Sequence of chain 1.C:
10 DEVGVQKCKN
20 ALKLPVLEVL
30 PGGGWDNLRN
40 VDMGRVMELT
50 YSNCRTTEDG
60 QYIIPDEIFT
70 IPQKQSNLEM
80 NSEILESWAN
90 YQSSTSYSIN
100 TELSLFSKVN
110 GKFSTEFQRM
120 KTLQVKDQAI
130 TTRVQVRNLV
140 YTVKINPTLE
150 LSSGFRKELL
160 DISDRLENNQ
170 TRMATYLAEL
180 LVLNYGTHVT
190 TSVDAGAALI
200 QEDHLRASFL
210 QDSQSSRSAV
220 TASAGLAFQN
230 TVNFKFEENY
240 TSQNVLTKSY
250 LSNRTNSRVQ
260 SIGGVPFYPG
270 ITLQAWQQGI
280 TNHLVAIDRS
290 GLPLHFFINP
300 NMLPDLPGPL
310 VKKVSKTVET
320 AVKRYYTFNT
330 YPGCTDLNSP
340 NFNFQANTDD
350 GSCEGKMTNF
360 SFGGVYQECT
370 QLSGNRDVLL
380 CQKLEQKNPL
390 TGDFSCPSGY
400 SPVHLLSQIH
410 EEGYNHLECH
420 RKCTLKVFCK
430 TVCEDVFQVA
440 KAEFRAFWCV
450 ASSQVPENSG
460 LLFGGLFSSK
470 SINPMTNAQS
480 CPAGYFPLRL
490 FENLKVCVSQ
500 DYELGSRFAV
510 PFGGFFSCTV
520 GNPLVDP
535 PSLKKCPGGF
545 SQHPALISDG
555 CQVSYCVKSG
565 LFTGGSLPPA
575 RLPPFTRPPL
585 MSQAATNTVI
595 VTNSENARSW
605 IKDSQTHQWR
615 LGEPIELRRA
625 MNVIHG

Sequence of chain 1.D:
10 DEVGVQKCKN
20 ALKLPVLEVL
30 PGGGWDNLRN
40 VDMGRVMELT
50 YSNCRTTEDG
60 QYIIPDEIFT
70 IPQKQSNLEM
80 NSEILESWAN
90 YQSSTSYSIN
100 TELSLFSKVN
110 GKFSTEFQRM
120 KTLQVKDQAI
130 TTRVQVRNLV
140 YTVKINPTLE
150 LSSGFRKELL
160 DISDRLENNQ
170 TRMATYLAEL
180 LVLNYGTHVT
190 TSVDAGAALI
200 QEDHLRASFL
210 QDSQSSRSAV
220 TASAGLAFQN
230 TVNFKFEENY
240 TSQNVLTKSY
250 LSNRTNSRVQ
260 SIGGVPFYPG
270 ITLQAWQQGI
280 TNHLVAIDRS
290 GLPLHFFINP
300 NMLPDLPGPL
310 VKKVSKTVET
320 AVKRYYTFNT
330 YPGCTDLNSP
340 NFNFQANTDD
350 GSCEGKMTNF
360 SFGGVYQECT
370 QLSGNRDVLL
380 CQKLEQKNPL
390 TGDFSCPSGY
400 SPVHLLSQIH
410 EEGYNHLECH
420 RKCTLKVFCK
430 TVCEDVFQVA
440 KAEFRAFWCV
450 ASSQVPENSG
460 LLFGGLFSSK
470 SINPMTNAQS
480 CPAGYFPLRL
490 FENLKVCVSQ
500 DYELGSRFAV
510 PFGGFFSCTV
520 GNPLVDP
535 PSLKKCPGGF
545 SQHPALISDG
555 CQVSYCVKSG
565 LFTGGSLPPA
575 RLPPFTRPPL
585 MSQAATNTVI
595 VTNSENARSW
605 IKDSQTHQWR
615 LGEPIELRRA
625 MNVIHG

A small-molecule ligand and the protein it binds are described below.
Small molecule (SMILES): CC(=O)N[C@@H]1[C@@H](O)[C@H](O)[C@@H](CO)O[C@H]1O

Binding-site contacts:
Ligand atom N2 contacts residue ASN168 of chain 1.D at 2.9 Å (h-bond).
Ligand atom O7 contacts residue LEU416 of chain 1.C at 3.9 Å.
Ligand atom C5 contacts residue ASN168 of chain 1.D at 3.7 Å.
Ligand atom N2 contacts residue LEU416 of chain 1.C at 4.2 Å.
Ligand atom C1 contacts residue ASN168 of chain 1.D at 1.4 Å.
Ligand atom O5 contacts residue ASN168 of chain 1.D at 2.4 Å (h-bond).
Ligand atom C4 contacts residue ASN168 of chain 1.D at 4.2 Å.
Ligand atom C3 contacts residue ASN168 of chain 1.D at 3.8 Å.
Ligand atom O7 contacts residue ASN168 of chain 1.D at 3.1 Å (h-bond).
Ligand atom C7 contacts residue LEU416 of chain 1.C at 3.9 Å (hydrophobic).
Ligand atom C8 contacts residue LEU416 of chain 1.C at 4.0 Å (hydrophobic).
Ligand atom C7 contacts residue ASN168 of chain 1.D at 3.2 Å.
Ligand atom C2 contacts residue ASN168 of chain 1.D at 2.5 Å.
Ligand atom C8 contacts residue ASN168 of chain 1.D at 4.4 Å.
Ligand atom O3 contacts residue LEU416 of chain 1.C at 3.8 Å.
Ligand atom C8 contacts residue ASP434 of chain 1.C at 4.0 Å.